Binding-site contacts:
Ligand atom O contacts residue GLN77 of chain 1.C at 3.3 Å (h-bond).
Ligand atom O contacts residue TYR75 of chain 1.C at 3.2 Å.
Ligand atom OH contacts residue ASP36 of chain 1.C at 2.6 Å (salt-bridge).
Ligand atom N contacts residue THR236 of chain 1.C at 2.9 Å (h-bond).
Ligand atom O contacts residue TYR202 of chain 1.C at 3.2 Å (h-bond).
Ligand atom CG2 contacts residue LYS325 of chain 1.C at 3.2 Å.
Ligand atom CE1 contacts residue ASP227 of chain 1.C at 3.1 Å.
Ligand atom C contacts residue GLY15 of chain 1.C at 3.3 Å.
Ligand atom CG contacts residue ASP227 of chain 1.C at 3.2 Å.
Ligand atom ND2 contacts residue GLN77 of chain 1.C at 2.8 Å (h-bond).
Ligand atom O contacts residue ARG132 of chain 1.C at 2.6 Å (salt-bridge).
Ligand atom CA contacts residue TRP201 of chain 1.C at 3.4 Å (hydrophobic).
Ligand atom CG2 contacts residue ARG311 of chain 1.C at 3.2 Å.
Ligand atom O contacts residue GLN77 of chain 1.C at 2.5 Å (h-bond).
Ligand atom OH contacts residue ASP232 of chain 1.C at 2.7 Å (salt-bridge).
Ligand atom C contacts residue GLY15 of chain 1.C at 3.1 Å.
Ligand atom O contacts residue THR235 of chain 1.C at 3.1 Å.
Ligand atom CD1 contacts residue ASP227 of chain 1.C at 2.9 Å.
Ligand atom N contacts residue GLY38 of chain 1.C at 2.9 Å (h-bond).
Ligand atom N contacts residue GLY234 of chain 1.C at 3.3 Å (h-bond).
Ligand atom C contacts residue GLY234 of chain 1.C at 3.3 Å.
Ligand atom CG2 contacts residue THR236 of chain 1.C at 3.3 Å.
Ligand atom O contacts residue THR76 of chain 1.C at 2.9 Å (h-bond).
Ligand atom O contacts residue ARG311 of chain 1.C at 3.1 Å (salt-bridge).
Ligand atom CD1 contacts residue TRP201 of chain 1.C at 3.3 Å (hydrophobic).
Ligand atom N contacts residue PRO74 of chain 1.C at 2.9 Å (h-bond).
Ligand atom CB contacts residue GLN77 of chain 1.C at 3.3 Å.
Ligand atom O contacts residue THR236 of chain 1.C at 2.8 Å (h-bond).
Ligand atom N contacts residue TYR202 of chain 1.C at 3.0 Å (h-bond).
Ligand atom CB contacts residue TYR202 of chain 1.C at 3.3 Å (hydrophobic).
Ligand atom N contacts residue GLY234 of chain 1.C at 2.8 Å (h-bond).
Ligand atom O contacts residue TYR202 of chain 1.C at 2.6 Å (h-bond).
Ligand atom CA contacts residue GLY15 of chain 1.C at 3.0 Å.
Ligand atom CB contacts residue LYS325 of chain 1.C at 3.2 Å.
Ligand atom OG contacts residue GLY15 of chain 1.C at 3.3 Å (h-bond).
Ligand atom O contacts residue THR76 of chain 1.C at 3.3 Å (h-bond).
Ligand atom OE1 contacts residue TRP201 of chain 1.C at 2.8 Å.
Ligand atom CD1 contacts residue LYS325 of chain 1.C at 3.2 Å.
Ligand atom C contacts residue GLN77 of chain 1.C at 3.2 Å.
Ligand atom N contacts residue GLY15 of chain 1.C at 2.8 Å (h-bond).

The protein below binds the small molecule below.
Small molecule (SMILES): CC[C@H](C)[C@H](NC(=O)[C@H](CCC(=O)O)NC(=O)[C@H](CCC(=O)O)NC(=O)[C@@H](NC(=O)[C@@H](N)CCCCN)[C@@H](C)O)C(=O)N[C@@H](CO)C(=O)N[C@@H](CCC(=O)O)C(=O)N[C@H](C(=O)N[C@@H](CC(N)=O)C(=O)N[C@@H](CC(C)C)[C@@H](O)CC(=O)N[C@H](C(=O)N[C@@H](C)C(=O)N[C@@H](CCC(=O)O)C(=O)N[C@@H](Cc1ccccc1)C(=O)O)C(C)C)C(C)C

Sequence of chain 1.C:
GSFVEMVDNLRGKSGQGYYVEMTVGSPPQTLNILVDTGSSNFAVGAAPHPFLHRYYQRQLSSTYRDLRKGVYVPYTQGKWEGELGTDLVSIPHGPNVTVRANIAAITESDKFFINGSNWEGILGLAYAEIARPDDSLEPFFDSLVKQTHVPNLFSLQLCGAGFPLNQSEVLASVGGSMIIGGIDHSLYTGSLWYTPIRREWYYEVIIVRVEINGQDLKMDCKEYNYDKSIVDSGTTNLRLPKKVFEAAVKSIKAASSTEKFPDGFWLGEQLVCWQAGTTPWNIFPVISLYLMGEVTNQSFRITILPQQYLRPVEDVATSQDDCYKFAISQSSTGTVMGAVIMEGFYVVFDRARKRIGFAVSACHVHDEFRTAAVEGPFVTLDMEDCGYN